The small molecule below binds the protein below.
Small molecule (SMILES): CC(=O)N[C@@H](CC(N)=O)C(=O)N[C@@H](CO)C(=O)N[C@@H](Cc1ccccc1)C(=O)N[C@@H](CO)C(=O)N[C@H](CO)CCC(N)=O

Sequence of chain 2.A:
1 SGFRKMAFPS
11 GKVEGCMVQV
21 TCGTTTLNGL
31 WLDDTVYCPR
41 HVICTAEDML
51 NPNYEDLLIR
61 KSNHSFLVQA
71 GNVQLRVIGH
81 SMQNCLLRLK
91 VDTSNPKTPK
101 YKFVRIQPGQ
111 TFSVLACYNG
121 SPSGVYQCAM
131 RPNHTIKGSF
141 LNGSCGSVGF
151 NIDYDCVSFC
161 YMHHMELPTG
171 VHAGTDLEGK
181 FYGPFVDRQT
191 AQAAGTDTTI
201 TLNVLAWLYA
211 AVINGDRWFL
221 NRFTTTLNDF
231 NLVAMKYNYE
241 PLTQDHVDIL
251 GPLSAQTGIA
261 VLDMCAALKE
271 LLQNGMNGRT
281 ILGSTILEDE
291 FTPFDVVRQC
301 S

Binding-site contacts:
Ligand atom NE2 contacts residue LEU141 of chain 2.A at 3.1 Å.
Ligand atom NE2 contacts residue SER144 of chain 2.A at 3.5 Å (h-bond).
Ligand atom ND2 contacts residue ALA191 of chain 2.A at 3.0 Å.
Ligand atom OG contacts residue MET49 of chain 2.A at 3.7 Å.
Ligand atom O contacts residue CYS145 of chain 2.A at 2.6 Å (h-bond).
Ligand atom CD contacts residue HIS163 of chain 2.A at 3.9 Å.
Ligand atom OE1 contacts residue HIS163 of chain 2.A at 2.9 Å (h-bond).
Ligand atom CG contacts residue THR190 of chain 2.A at 3.7 Å.
Ligand atom O contacts residue GLY143 of chain 2.A at 2.8 Å (h-bond).
Ligand atom C contacts residue HIS41 of chain 2.A at 3.6 Å.
Ligand atom N contacts residue GLU166 of chain 2.A at 3.1 Å (salt-bridge).
Ligand atom CG contacts residue ASN142 of chain 2.A at 3.5 Å.
Ligand atom N contacts residue CYS145 of chain 2.A at 3.3 Å (h-bond).
Ligand atom OE1 contacts residue PHE140 of chain 2.A at 3.8 Å.
Ligand atom O contacts residue SER144 of chain 2.A at 3.5 Å (h-bond).
Ligand atom CG contacts residue ALA191 of chain 2.A at 3.8 Å (hydrophobic).
Ligand atom CD contacts residue PHE140 of chain 2.A at 3.9 Å (hydrophobic).
Ligand atom O contacts residue HIS41 of chain 2.A at 3.8 Å.
Ligand atom CA contacts residue CYS145 of chain 2.A at 2.7 Å (hydrophobic).
Ligand atom ND2 contacts residue GLN192 of chain 2.A at 3.3 Å (h-bond).
Ligand atom CA contacts residue GLU166 of chain 2.A at 3.7 Å.
Ligand atom O contacts residue MET165 of chain 2.A at 3.6 Å.
Ligand atom C contacts residue CYS145 of chain 2.A at 1.8 Å (hydrophobic).
Ligand atom N contacts residue PRO168 of chain 2.A at 3.6 Å.
Ligand atom C contacts residue HIS41 of chain 2.A at 3.8 Å.
Ligand atom CB contacts residue GLU166 of chain 2.A at 3.6 Å.
Ligand atom CB contacts residue CYS145 of chain 2.A at 2.9 Å (hydrophobic).
Ligand atom CA contacts residue GLU166 of chain 2.A at 3.9 Å.
Ligand atom N contacts residue HIS164 of chain 2.A at 3.8 Å.
Ligand atom NE2 contacts residue ASN142 of chain 2.A at 3.4 Å (h-bond).
Ligand atom C contacts residue GLU166 of chain 2.A at 3.6 Å.
Ligand atom N contacts residue HIS41 of chain 2.A at 3.6 Å.
Ligand atom O contacts residue GLU166 of chain 2.A at 3.2 Å (salt-bridge).
Ligand atom CD contacts residue SER144 of chain 2.A at 3.5 Å.
Ligand atom ND2 contacts residue THR190 of chain 2.A at 2.4 Å (h-bond).
Ligand atom OE1 contacts residue GLU166 of chain 2.A at 3.4 Å.
Ligand atom OE1 contacts residue SER144 of chain 2.A at 3.6 Å (h-bond).
Ligand atom NE2 contacts residue PHE140 of chain 2.A at 2.8 Å (h-bond).
Ligand atom O contacts residue ASN142 of chain 2.A at 3.9 Å.
Ligand atom CB contacts residue MET49 of chain 2.A at 3.5 Å (hydrophobic).